This protein binds this small molecule.
Small molecule (SMILES): OC[C@H]1O[C@H](O[C@H]2[C@H](O)[C@@H](O)[C@H](OCCCCCC3CCCCC3)O[C@@H]2CO)[C@H](O)[C@@H](O)[C@@H]1O

Binding-site contacts:
Ligand atom O22 contacts residue PRO209 of chain 1.F at 2.6 Å.
Ligand atom O22 contacts residue GLY210 of chain 1.F at 3.4 Å (h-bond).
Ligand atom O33 contacts residue ASN213 of chain 1.F at 4.2 Å.
Ligand atom O34 contacts residue LYS214 of chain 1.F at 3.1 Å (salt-bridge).
Ligand atom C13 contacts residue GLY210 of chain 1.F at 4.0 Å.
Ligand atom C29 contacts residue LYS214 of chain 1.F at 4.2 Å.
Ligand atom O34 contacts residue LYS217 of chain 1.F at 4.4 Å.
Ligand atom O34 contacts residue ASN213 of chain 1.F at 3.2 Å.
Ligand atom C15 contacts residue GLY210 of chain 1.F at 4.0 Å.
Ligand atom C18 contacts residue PRO209 of chain 1.F at 3.9 Å (hydrophobic).
Ligand atom O20 contacts residue LYS214 of chain 1.F at 3.4 Å.
Ligand atom O20 contacts residue THR211 of chain 1.F at 4.1 Å.
Ligand atom O21 contacts residue PRO209 of chain 1.F at 4.3 Å.
Ligand atom C16 contacts residue GLY210 of chain 1.F at 4.3 Å.
Ligand atom C18 contacts residue GLY210 of chain 1.F at 3.9 Å.
Ligand atom C1 contacts residue GLY210 of chain 1.F at 4.3 Å.
Ligand atom C28 contacts residue ASN213 of chain 1.F at 4.1 Å.
Ligand atom O23 contacts residue GLY210 of chain 1.F at 4.0 Å.
Ligand atom C17 contacts residue PRO209 of chain 1.F at 4.3 Å (hydrophobic).
Ligand atom C19 contacts residue LYS214 of chain 1.F at 4.3 Å.
Ligand atom C17 contacts residue GLY210 of chain 1.F at 3.9 Å.
Ligand atom C29 contacts residue ASN213 of chain 1.F at 3.4 Å.
Ligand atom C2 contacts residue PRO209 of chain 1.F at 4.2 Å (hydrophobic).

Sequence of chain 1.F:
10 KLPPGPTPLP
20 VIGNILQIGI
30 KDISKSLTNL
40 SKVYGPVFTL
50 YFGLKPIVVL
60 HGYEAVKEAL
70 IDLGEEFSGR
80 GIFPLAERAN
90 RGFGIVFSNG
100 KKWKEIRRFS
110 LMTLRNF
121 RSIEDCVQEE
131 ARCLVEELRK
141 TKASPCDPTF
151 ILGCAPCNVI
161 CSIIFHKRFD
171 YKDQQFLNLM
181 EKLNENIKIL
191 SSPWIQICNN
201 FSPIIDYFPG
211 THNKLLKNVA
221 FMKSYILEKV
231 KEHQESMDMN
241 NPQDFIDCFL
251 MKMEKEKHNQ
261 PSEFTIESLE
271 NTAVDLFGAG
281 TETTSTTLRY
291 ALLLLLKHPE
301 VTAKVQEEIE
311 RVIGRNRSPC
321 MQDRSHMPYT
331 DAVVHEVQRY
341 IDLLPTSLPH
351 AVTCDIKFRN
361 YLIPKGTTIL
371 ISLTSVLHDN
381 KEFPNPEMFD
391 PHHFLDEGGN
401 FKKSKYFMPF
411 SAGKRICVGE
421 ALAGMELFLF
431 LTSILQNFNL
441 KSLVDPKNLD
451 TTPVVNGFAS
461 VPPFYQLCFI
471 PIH